This small molecule binds to this protein.
Small molecule (SMILES): CC12CCCCC1=Nc1c(nc(N)[nH]c1=O)N2

Sequence of chain 1.B:
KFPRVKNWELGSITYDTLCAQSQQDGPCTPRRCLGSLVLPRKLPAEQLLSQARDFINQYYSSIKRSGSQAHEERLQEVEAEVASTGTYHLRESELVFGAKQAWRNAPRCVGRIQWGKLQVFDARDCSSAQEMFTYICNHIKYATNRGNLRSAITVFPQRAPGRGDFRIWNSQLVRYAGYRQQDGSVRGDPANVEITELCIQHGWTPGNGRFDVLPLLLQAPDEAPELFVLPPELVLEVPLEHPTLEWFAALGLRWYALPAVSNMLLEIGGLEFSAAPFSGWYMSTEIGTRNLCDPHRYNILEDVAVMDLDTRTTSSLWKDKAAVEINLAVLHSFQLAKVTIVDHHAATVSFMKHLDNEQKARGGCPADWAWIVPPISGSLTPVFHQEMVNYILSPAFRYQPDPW

Sequence of chain 1.A:
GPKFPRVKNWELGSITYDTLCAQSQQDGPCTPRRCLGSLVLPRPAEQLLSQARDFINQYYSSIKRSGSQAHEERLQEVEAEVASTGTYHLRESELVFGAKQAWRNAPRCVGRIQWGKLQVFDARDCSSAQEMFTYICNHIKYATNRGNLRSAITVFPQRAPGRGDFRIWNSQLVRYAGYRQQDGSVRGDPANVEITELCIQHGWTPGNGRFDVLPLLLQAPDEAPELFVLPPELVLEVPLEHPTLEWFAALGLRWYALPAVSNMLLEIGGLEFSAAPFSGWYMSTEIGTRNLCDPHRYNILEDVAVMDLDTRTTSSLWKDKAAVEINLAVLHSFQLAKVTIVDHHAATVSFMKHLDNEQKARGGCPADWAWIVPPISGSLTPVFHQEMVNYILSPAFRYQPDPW

Binding-site contacts:
Ligand atom C08 contacts residue VAL67 of chain 1.A at 4.0 Å (hydrophobic).
Ligand atom C06 contacts residue TRP37 of chain 1.B at 4.1 Å (hydrophobic).
Ligand atom C02 contacts residue TRP410 of chain 1.A at 3.2 Å (hydrophobic).
Ligand atom C02 contacts residue HEM1 of chain 1.D at 3.1 Å.
Ligand atom C04 contacts residue ARG328 of chain 1.A at 3.0 Å.
Ligand atom N02 contacts residue TRP410 of chain 1.A at 3.3 Å (h-bond).
Ligand atom C07 contacts residue VAL67 of chain 1.A at 4.0 Å (hydrophobic).
Ligand atom C08 contacts residue SER65 of chain 1.A at 3.0 Å.
Ligand atom C09 contacts residue TRP408 of chain 1.B at 3.9 Å (hydrophobic).
Ligand atom C10 contacts residue TRP408 of chain 1.B at 3.1 Å (hydrophobic).
Ligand atom C04 contacts residue HEM1 of chain 1.D at 3.8 Å.
Ligand atom C09 contacts residue SER65 of chain 1.A at 3.7 Å.
Ligand atom O04 contacts residue HEM1 of chain 1.D at 4.1 Å.
Ligand atom C9A contacts residue PHE423 of chain 1.B at 4.1 Å (hydrophobic).
Ligand atom N03 contacts residue HEM1 of chain 1.D at 2.6 Å (h-bond).
Ligand atom C07 contacts residue PHE423 of chain 1.B at 3.4 Å (hydrophobic).
Ligand atom C02 contacts residue ARG328 of chain 1.A at 3.8 Å.
Ligand atom C5A contacts residue VAL67 of chain 1.A at 3.8 Å (hydrophobic).
Ligand atom C9A contacts residue TRP408 of chain 1.B at 4.0 Å (hydrophobic).
Ligand atom C04 contacts residue TRP410 of chain 1.A at 3.5 Å (hydrophobic).
Ligand atom O04 contacts residue ARG328 of chain 1.A at 3.2 Å (salt-bridge).
Ligand atom C06 contacts residue VAL67 of chain 1.A at 3.7 Å (hydrophobic).
Ligand atom C10 contacts residue PHE423 of chain 1.B at 3.0 Å (hydrophobic).
Ligand atom N02 contacts residue HEM1 of chain 1.D at 2.7 Å (h-bond).
Ligand atom C4A contacts residue TRP410 of chain 1.A at 3.6 Å (hydrophobic).
Ligand atom N05 contacts residue VAL67 of chain 1.A at 3.8 Å.
Ligand atom O04 contacts residue TRP410 of chain 1.A at 3.6 Å.
Ligand atom C07 contacts residue HIS424 of chain 1.B at 4.1 Å.
Ligand atom C4A contacts residue ARG328 of chain 1.A at 3.6 Å.
Ligand atom N03 contacts residue ARG328 of chain 1.A at 3.2 Å (salt-bridge).
Ligand atom N01 contacts residue ALA409 of chain 1.A at 3.4 Å (h-bond).
Ligand atom C1A contacts residue ALA409 of chain 1.A at 3.8 Å (hydrophobic).
Ligand atom N10 contacts residue ALA409 of chain 1.A at 3.4 Å (h-bond).
Ligand atom N01 contacts residue TRP410 of chain 1.A at 3.3 Å.
Ligand atom N10 contacts residue TRP410 of chain 1.A at 3.6 Å (h-bond).
Ligand atom C06 contacts residue PHE423 of chain 1.B at 3.8 Å (hydrophobic).
Ligand atom C1A contacts residue TRP410 of chain 1.A at 3.5 Å (hydrophobic).
Ligand atom N03 contacts residue TRP410 of chain 1.A at 3.3 Å.
Ligand atom C08 contacts residue TRP408 of chain 1.B at 4.1 Å (hydrophobic).
Ligand atom N05 contacts residue TRP410 of chain 1.A at 3.9 Å.